Sequence of chain 2.A:
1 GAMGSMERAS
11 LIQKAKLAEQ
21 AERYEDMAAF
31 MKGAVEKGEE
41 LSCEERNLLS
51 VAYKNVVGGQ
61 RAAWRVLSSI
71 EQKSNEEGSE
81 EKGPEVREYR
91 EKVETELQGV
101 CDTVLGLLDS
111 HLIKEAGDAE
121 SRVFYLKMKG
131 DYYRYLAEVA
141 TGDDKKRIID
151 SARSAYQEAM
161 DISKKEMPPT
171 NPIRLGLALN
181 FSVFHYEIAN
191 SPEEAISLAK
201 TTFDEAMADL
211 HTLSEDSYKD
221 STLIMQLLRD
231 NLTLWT

Binding-site contacts:
Ligand atom O contacts residue LEU179 of chain 2.A at 3.6 Å.
Ligand atom CB contacts residue ASN180 of chain 2.A at 3.3 Å.
Ligand atom OG contacts residue LYS127 of chain 2.A at 3.0 Å (salt-bridge).
Ligand atom CB contacts residue TRP235 of chain 2.A at 3.6 Å (hydrophobic).
Ligand atom CA contacts residue LEU179 of chain 2.A at 3.6 Å (hydrophobic).
Ligand atom C contacts residue LEU179 of chain 2.A at 3.5 Å (hydrophobic).
Ligand atom O contacts residue VAL183 of chain 2.A at 3.5 Å.
Ligand atom CA contacts residue ASN180 of chain 2.A at 3.4 Å.
Ligand atom O3P contacts residue ARG134 of chain 2.A at 2.8 Å (salt-bridge).
Ligand atom CA contacts residue ASN231 of chain 2.A at 3.6 Å.
Ligand atom O1P contacts residue ARG61 of chain 2.A at 2.9 Å (salt-bridge).
Ligand atom CG contacts residue ASN231 of chain 2.A at 3.7 Å.
Ligand atom O contacts residue LYS54 of chain 2.A at 2.9 Å (salt-bridge).
Ligand atom CB contacts residue VAL51 of chain 2.A at 3.5 Å (hydrophobic).
Ligand atom N contacts residue ASN231 of chain 2.A at 2.8 Å (h-bond).
Ligand atom CD2 contacts residue ASP230 of chain 2.A at 3.6 Å.
Ligand atom CG contacts residue SER50 of chain 2.A at 3.5 Å.
Ligand atom CB contacts residue ASN231 of chain 2.A at 3.6 Å.
Ligand atom C contacts residue ASN180 of chain 2.A at 3.5 Å.
Ligand atom N contacts residue ASN180 of chain 2.A at 2.7 Å (h-bond).
Ligand atom CD contacts residue ILE224 of chain 2.A at 3.6 Å (hydrophobic).
Ligand atom CA contacts residue ASN180 of chain 2.A at 3.7 Å.
Ligand atom CB contacts residue ASN180 of chain 2.A at 3.5 Å.
Ligand atom O3P contacts residue TYR135 of chain 2.A at 2.6 Å (h-bond).
Ligand atom O contacts residue ASN231 of chain 2.A at 2.9 Å (h-bond).
Ligand atom O1P contacts residue ARG134 of chain 2.A at 2.8 Å (salt-bridge).
Ligand atom CD contacts residue LEU227 of chain 2.A at 3.6 Å (hydrophobic).
Ligand atom P contacts residue ARG61 of chain 2.A at 3.7 Å.
Ligand atom OG contacts residue ASN180 of chain 2.A at 3.2 Å (h-bond).
Ligand atom N contacts residue GLU187 of chain 2.A at 3.3 Å (salt-bridge).
Ligand atom O2P contacts residue ARG61 of chain 2.A at 2.8 Å (salt-bridge).
Ligand atom N contacts residue LEU179 of chain 2.A at 3.4 Å.
Ligand atom CG contacts residue ILE224 of chain 2.A at 3.8 Å (hydrophobic).
Ligand atom CB contacts residue ASN231 of chain 2.A at 3.7 Å.
Ligand atom CA contacts residue ASN231 of chain 2.A at 3.7 Å.
Ligand atom CG contacts residue LYS54 of chain 2.A at 3.2 Å.
Ligand atom CB contacts residue GLU187 of chain 2.A at 3.4 Å.
Ligand atom C contacts residue ASN231 of chain 2.A at 3.7 Å.
Ligand atom CB contacts residue ASN47 of chain 2.A at 3.6 Å.
Ligand atom CD2 contacts residue ASN231 of chain 2.A at 3.1 Å.

The small molecule below binds the protein below.
Small molecule (SMILES): C.[H]/N=C(/CN)C[C@H](NC(=O)[C@H](C)N)C(=O)N[C@@H](COP(=O)(O)O)C(=O)N[C@@H](CO)C(=O)N1CCC[C@H]1C(=O)N[C@@H](C)CC=O